Binding-site contacts:
Ligand atom C2 contacts residue VAL178 of chain 1.A at 3.8 Å (hydrophobic).
Ligand atom N1 contacts residue VAL178 of chain 1.A at 3.7 Å.
Ligand atom N3 contacts residue MET180 of chain 1.A at 3.5 Å.
Ligand atom C5 contacts residue CYS91 of chain 1.A at 3.9 Å (hydrophobic).
Ligand atom C2 contacts residue MET180 of chain 1.A at 3.9 Å (hydrophobic).
Ligand atom N3 contacts residue GLU179 of chain 1.A at 3.7 Å.
Ligand atom N1 contacts residue PHE159 of chain 1.A at 3.9 Å.
Ligand atom C2' contacts residue GLU179 of chain 1.A at 3.8 Å.
Ligand atom C6 contacts residue VAL178 of chain 1.A at 3.5 Å (hydrophobic).
Ligand atom C8 contacts residue THR90 of chain 1.A at 3.3 Å.
Ligand atom C3' contacts residue GLU181 of chain 1.A at 3.5 Å.
Ligand atom N3 contacts residue PHE159 of chain 1.A at 3.9 Å.
Ligand atom N7 contacts residue VAL178 of chain 1.A at 3.9 Å.
Ligand atom C2' contacts residue MET180 of chain 1.A at 3.4 Å (hydrophobic).
Ligand atom C2 contacts residue PHE159 of chain 1.A at 3.6 Å (hydrophobic).
Ligand atom C5' contacts residue PHE159 of chain 1.A at 3.7 Å (hydrophobic).
Ligand atom N7 contacts residue GLY92 of chain 1.A at 3.4 Å (h-bond).
Ligand atom C4' contacts residue MET64 of chain 1.A at 3.7 Å (hydrophobic).
Ligand atom C5 contacts residue GLY92 of chain 1.A at 3.6 Å.
Ligand atom O5' contacts residue HIS4 of chain 5.A at 2.7 Å (h-bond).
Ligand atom O5' contacts residue PHE159 of chain 1.A at 3.4 Å.
Ligand atom N3 contacts residue VAL178 of chain 1.A at 3.8 Å.
Ligand atom O4' contacts residue ARG43 of chain 5.A at 3.5 Å (salt-bridge).
Ligand atom C4 contacts residue VAL178 of chain 1.A at 3.5 Å (hydrophobic).
Ligand atom C8 contacts residue CYS91 of chain 1.A at 3.4 Å (hydrophobic).
Ligand atom C5' contacts residue MET64 of chain 1.A at 3.8 Å (hydrophobic).
Ligand atom C6 contacts residue GLY92 of chain 1.A at 3.7 Å.
Ligand atom C3' contacts residue MET180 of chain 1.A at 3.7 Å (hydrophobic).
Ligand atom C1' contacts residue THR90 of chain 1.A at 3.8 Å.
Ligand atom O3' contacts residue GLU181 of chain 1.A at 2.8 Å (salt-bridge).
Ligand atom C5' contacts residue HIS4 of chain 5.A at 3.5 Å.
Ligand atom O5' contacts residue ARG43 of chain 5.A at 3.9 Å.
Ligand atom N9 contacts residue THR90 of chain 1.A at 3.8 Å.
Ligand atom C5 contacts residue VAL178 of chain 1.A at 3.4 Å (hydrophobic).
Ligand atom O6 contacts residue GLY92 of chain 1.A at 3.2 Å.
Ligand atom C4' contacts residue ARG43 of chain 5.A at 3.6 Å.
Ligand atom O4' contacts residue THR90 of chain 1.A at 3.9 Å.
Ligand atom N7 contacts residue CYS91 of chain 1.A at 3.2 Å.
Ligand atom C5' contacts residue MET180 of chain 1.A at 3.8 Å (hydrophobic).
Ligand atom O3' contacts residue MET64 of chain 1.A at 3.8 Å.

Sequence of chain 1.A:
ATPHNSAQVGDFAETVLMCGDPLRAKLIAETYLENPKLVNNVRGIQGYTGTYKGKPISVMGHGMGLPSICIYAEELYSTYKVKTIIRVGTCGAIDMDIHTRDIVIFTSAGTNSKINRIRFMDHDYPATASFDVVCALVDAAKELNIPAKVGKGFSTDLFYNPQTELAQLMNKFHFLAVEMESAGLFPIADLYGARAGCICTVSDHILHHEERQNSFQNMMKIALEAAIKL

Sequence of chain 5.A:
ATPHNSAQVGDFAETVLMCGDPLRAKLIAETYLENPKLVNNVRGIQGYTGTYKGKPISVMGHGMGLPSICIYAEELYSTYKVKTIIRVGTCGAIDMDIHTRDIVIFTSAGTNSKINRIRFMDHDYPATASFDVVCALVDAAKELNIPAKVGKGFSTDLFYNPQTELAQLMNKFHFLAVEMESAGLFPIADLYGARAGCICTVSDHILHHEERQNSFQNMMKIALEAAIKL

A protein and the small-molecule ligand that binds it are described below.
Small molecule (SMILES): O=c1[nH]cnc2c1ncn2[C@H]1C[C@H](O)[C@@H](CO)O1